Sequence of chain 1.A:
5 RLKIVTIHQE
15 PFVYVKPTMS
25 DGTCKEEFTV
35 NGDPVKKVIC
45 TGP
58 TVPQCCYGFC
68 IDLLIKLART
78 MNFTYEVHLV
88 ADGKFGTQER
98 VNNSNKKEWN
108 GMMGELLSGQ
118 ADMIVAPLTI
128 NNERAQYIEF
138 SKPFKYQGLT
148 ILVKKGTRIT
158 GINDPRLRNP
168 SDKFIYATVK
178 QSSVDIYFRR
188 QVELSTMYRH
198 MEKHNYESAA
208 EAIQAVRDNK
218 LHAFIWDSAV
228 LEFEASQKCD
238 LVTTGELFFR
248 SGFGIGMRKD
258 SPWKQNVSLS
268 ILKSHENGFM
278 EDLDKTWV

Binding-site contacts:
Ligand atom O contacts residue THR126 of chain 1.A at 2.8 Å (h-bond).
Ligand atom CG2 contacts residue PHE92 of chain 1.A at 4.4 Å (hydrophobic).
Ligand atom CG1 contacts residue SER180 of chain 1.A at 4.3 Å.
Ligand atom O contacts residue LEU125 of chain 1.A at 3.6 Å.
Ligand atom CA contacts residue PHE92 of chain 1.A at 4.4 Å (hydrophobic).
Ligand atom CA contacts residue SER180 of chain 1.A at 4.1 Å.
Ligand atom CA contacts residue ASP224 of chain 1.A at 3.4 Å.
Ligand atom O contacts residue PRO124 of chain 1.A at 3.8 Å.
Ligand atom CB2 contacts residue GLN13 of chain 1.A at 4.5 Å.
Ligand atom N contacts residue PRO124 of chain 1.A at 3.0 Å (h-bond).
Ligand atom N contacts residue LEU125 of chain 1.A at 4.5 Å.
Ligand atom CA contacts residue THR126 of chain 1.A at 3.6 Å.
Ligand atom N contacts residue ASP224 of chain 1.A at 2.6 Å (salt-bridge).
Ligand atom C contacts residue PRO124 of chain 1.A at 4.4 Å (hydrophobic).
Ligand atom CG2 contacts residue TRP223 of chain 1.A at 3.5 Å (hydrophobic).
Ligand atom CB1 contacts residue THR126 of chain 1.A at 3.8 Å.
Ligand atom OXT contacts residue PHE92 of chain 1.A at 4.0 Å.
Ligand atom CB2 contacts residue ASP224 of chain 1.A at 3.8 Å.
Ligand atom CB1 contacts residue SER180 of chain 1.A at 3.4 Å.
Ligand atom CA contacts residue PRO124 of chain 1.A at 4.0 Å (hydrophobic).
Ligand atom N contacts residue THR126 of chain 1.A at 2.8 Å (h-bond).
Ligand atom O contacts residue SER180 of chain 1.A at 4.5 Å.
Ligand atom C contacts residue SER180 of chain 1.A at 3.6 Å.
Ligand atom C contacts residue PHE92 of chain 1.A at 4.0 Å (hydrophobic).
Ligand atom OXT contacts residue ARG131 of chain 1.A at 2.9 Å (salt-bridge).
Ligand atom CG1 contacts residue VAL181 of chain 1.A at 3.9 Å (hydrophobic).
Ligand atom CB1 contacts residue VAL181 of chain 1.A at 4.0 Å (hydrophobic).
Ligand atom CG1 contacts residue ASP224 of chain 1.A at 3.5 Å.
Ligand atom CB2 contacts residue PHE92 of chain 1.A at 3.6 Å (hydrophobic).
Ligand atom O contacts residue PHE92 of chain 1.A at 3.7 Å.
Ligand atom CB1 contacts residue ASP224 of chain 1.A at 3.3 Å.
Ligand atom CB2 contacts residue PRO124 of chain 1.A at 4.2 Å (hydrophobic).
Ligand atom CG2 contacts residue GLN13 of chain 1.A at 4.0 Å.
Ligand atom CG1 contacts residue TRP223 of chain 1.A at 3.5 Å (hydrophobic).
Ligand atom OXT contacts residue SER180 of chain 1.A at 2.8 Å (h-bond).
Ligand atom O contacts residue ARG131 of chain 1.A at 2.9 Å (salt-bridge).
Ligand atom N contacts residue PHE250 of chain 1.A at 3.6 Å.
Ligand atom CG2 contacts residue ASP224 of chain 1.A at 3.3 Å.
Ligand atom C contacts residue THR126 of chain 1.A at 3.6 Å.
Ligand atom C contacts residue ARG131 of chain 1.A at 3.5 Å.

This small molecule binds to this protein.
Small molecule (SMILES): NC1(C(=O)O)CCCC1